Sequence of chain 1.A:
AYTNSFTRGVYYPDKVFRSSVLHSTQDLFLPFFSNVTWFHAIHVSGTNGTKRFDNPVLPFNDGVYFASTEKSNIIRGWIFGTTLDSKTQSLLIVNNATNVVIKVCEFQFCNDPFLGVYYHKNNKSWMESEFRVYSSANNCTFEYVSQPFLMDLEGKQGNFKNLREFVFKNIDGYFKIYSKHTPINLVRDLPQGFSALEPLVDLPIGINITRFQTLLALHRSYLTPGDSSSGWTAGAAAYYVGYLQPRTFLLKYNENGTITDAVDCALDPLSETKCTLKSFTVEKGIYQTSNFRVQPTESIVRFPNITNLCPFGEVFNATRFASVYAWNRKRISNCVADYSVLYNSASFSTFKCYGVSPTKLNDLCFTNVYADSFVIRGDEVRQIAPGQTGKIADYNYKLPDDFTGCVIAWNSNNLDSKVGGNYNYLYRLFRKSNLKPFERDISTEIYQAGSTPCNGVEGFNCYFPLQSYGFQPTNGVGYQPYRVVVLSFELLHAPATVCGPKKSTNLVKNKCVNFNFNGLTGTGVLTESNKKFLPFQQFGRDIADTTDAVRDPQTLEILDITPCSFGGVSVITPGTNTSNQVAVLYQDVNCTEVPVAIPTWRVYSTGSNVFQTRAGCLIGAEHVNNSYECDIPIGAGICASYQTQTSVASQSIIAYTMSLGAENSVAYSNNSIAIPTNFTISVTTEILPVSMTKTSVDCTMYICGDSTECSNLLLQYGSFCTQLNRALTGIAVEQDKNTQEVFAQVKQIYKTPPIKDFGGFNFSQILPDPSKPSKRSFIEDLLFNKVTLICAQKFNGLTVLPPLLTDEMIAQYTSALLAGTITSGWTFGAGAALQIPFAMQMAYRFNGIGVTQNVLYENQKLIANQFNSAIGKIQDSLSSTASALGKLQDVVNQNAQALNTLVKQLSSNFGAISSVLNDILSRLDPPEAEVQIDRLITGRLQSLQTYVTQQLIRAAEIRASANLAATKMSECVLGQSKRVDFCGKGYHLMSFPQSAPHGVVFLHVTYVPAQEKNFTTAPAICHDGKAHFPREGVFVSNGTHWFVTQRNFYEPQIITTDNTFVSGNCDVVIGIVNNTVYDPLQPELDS

Binding-site contacts:
Ligand atom C5 contacts residue ASN1055 of chain 1.A at 3.7 Å.
Ligand atom C5 contacts residue ALA687 of chain 1.A at 4.5 Å (hydrophobic).
Ligand atom C4 contacts residue ASN1055 of chain 1.A at 4.2 Å.
Ligand atom O4 contacts residue ALA687 of chain 1.A at 4.4 Å.
Ligand atom C3 contacts residue ASN1055 of chain 1.A at 3.8 Å.
Ligand atom O7 contacts residue ASN1055 of chain 1.A at 3.0 Å (h-bond).
Ligand atom C7 contacts residue ASN1055 of chain 1.A at 3.1 Å.
Ligand atom C8 contacts residue LYS1054 of chain 1.A at 3.9 Å.
Ligand atom C3 contacts residue GLN876 of chain 1.B at 4.4 Å.
Ligand atom C2 contacts residue GLN876 of chain 1.B at 4.3 Å.
Ligand atom N2 contacts residue ASN1055 of chain 1.A at 2.9 Å (h-bond).
Ligand atom C8 contacts residue ASN1055 of chain 1.A at 3.7 Å.
Ligand atom C2 contacts residue ASN1055 of chain 1.A at 2.5 Å.
Ligand atom C1 contacts residue GLN876 of chain 1.B at 4.0 Å.
Ligand atom C1 contacts residue ASN1055 of chain 1.A at 1.4 Å.
Ligand atom O5 contacts residue ASN1055 of chain 1.A at 2.4 Å (h-bond).
Ligand atom C8 contacts residue GLU1053 of chain 1.A at 3.3 Å.
Ligand atom N2 contacts residue GLN876 of chain 1.B at 3.8 Å.

Sequence of chain 1.B:
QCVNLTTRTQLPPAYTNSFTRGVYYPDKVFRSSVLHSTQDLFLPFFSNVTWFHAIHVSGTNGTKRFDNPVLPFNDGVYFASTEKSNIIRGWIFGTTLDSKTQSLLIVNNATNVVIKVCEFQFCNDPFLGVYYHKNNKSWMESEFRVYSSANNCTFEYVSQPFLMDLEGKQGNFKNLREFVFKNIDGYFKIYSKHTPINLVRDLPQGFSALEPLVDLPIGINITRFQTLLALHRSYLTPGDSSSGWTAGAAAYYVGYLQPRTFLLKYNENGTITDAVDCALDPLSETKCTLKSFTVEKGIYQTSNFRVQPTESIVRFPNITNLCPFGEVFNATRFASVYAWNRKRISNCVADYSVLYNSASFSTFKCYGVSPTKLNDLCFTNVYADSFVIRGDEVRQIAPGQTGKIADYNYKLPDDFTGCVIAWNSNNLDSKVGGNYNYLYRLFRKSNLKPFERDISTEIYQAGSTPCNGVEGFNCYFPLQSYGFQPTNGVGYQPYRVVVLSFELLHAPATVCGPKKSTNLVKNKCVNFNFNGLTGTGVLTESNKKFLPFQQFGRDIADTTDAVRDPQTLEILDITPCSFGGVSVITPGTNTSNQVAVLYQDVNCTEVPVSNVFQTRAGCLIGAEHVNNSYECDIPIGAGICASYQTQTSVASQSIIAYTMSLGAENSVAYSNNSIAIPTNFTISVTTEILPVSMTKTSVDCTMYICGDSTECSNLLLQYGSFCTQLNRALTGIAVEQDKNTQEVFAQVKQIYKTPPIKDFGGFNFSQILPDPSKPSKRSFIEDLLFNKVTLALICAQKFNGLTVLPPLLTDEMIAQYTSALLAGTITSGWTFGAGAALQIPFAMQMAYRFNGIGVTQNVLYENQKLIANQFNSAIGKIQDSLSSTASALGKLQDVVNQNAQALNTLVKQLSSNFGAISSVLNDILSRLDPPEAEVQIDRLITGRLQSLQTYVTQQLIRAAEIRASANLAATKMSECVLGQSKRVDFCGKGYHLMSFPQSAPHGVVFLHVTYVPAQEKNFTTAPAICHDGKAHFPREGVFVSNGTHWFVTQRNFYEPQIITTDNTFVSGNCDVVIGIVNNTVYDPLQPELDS

This protein binds this small molecule.
Small molecule (SMILES): CC(=O)N[C@@H]1[C@@H](O)[C@H](O)[C@@H](CO)O[C@H]1O